The small molecule below binds the protein below.
Small molecule (SMILES): O[C@@H](Cn1c2ccccc2c2ccncc21)C1CCCCC1

Sequence of chain 1.A:
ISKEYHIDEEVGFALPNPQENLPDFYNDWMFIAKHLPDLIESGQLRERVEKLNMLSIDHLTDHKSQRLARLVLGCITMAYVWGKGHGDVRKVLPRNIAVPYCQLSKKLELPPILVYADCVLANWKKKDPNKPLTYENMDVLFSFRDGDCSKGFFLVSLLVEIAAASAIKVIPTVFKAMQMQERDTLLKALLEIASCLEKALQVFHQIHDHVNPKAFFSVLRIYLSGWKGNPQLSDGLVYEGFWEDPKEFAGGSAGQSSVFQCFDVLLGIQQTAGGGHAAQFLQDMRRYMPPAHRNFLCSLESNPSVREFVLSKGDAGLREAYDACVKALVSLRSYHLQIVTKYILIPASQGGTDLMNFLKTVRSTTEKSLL

Binding-site contacts:
Ligand atom CAQ contacts residue SER167 of chain 1.A at 3.5 Å.
Ligand atom CAL contacts residue PHE163 of chain 1.A at 3.7 Å (hydrophobic).
Ligand atom NAO contacts residue ALA264 of chain 1.A at 3.3 Å.
Ligand atom CAP contacts residue HEM1 of chain 1.C at 3.1 Å.
Ligand atom CAM contacts residue ALA264 of chain 1.A at 3.8 Å (hydrophobic).
Ligand atom CAD contacts residue ARG231 of chain 1.A at 3.3 Å.
Ligand atom CAT contacts residue SER263 of chain 1.A at 3.4 Å.
Ligand atom CAR contacts residue TYR126 of chain 1.A at 3.6 Å (hydrophobic).
Ligand atom CAN contacts residue HEM1 of chain 1.C at 3.1 Å.
Ligand atom CAU contacts residue GLY262 of chain 1.A at 2.9 Å.
Ligand atom CAP contacts residue ALA264 of chain 1.A at 3.3 Å (hydrophobic).
Ligand atom CAL contacts residue SER263 of chain 1.A at 3.8 Å.
Ligand atom CAK contacts residue PHE163 of chain 1.A at 3.3 Å (hydrophobic).
Ligand atom CAQ contacts residue PHE163 of chain 1.A at 3.5 Å (hydrophobic).
Ligand atom CAT contacts residue GLY262 of chain 1.A at 3.1 Å.
Ligand atom CAE contacts residue ARG231 of chain 1.A at 3.7 Å.
Ligand atom CAG contacts residue PHE226 of chain 1.A at 3.9 Å (hydrophobic).
Ligand atom NAO contacts residue HEM1 of chain 1.C at 2.4 Å.
Ligand atom CAQ contacts residue ALA264 of chain 1.A at 3.5 Å (hydrophobic).
Ligand atom CAU contacts residue SER263 of chain 1.A at 3.2 Å.
Ligand atom CAN contacts residue PHE163 of chain 1.A at 3.8 Å (hydrophobic).
Ligand atom CAA contacts residue HEM1 of chain 1.C at 3.4 Å.
Ligand atom CAN contacts residue ALA264 of chain 1.A at 3.4 Å (hydrophobic).
Ligand atom OAV contacts residue HEM1 of chain 1.C at 3.9 Å.
Ligand atom CAP contacts residue PHE163 of chain 1.A at 3.8 Å (hydrophobic).
Ligand atom CAP contacts residue SER167 of chain 1.A at 3.3 Å.
Ligand atom CAH contacts residue HEM1 of chain 1.C at 3.6 Å.
Ligand atom CAC contacts residue LEU384 of chain 1.A at 3.7 Å (hydrophobic).
Ligand atom CAM contacts residue SER263 of chain 1.A at 3.4 Å.
Ligand atom CAJ contacts residue PHE163 of chain 1.A at 3.5 Å (hydrophobic).
Ligand atom NAI contacts residue SER263 of chain 1.A at 3.7 Å.
Ligand atom CAK contacts residue ALA264 of chain 1.A at 3.6 Å (hydrophobic).
Ligand atom CAL contacts residue ALA264 of chain 1.A at 3.8 Å (hydrophobic).
Ligand atom CAB contacts residue HEM1 of chain 1.C at 3.5 Å.
Ligand atom CAT contacts residue LEU234 of chain 1.A at 3.7 Å (hydrophobic).
Ligand atom CAJ contacts residue ALA264 of chain 1.A at 3.6 Å (hydrophobic).
Ligand atom NAI contacts residue ALA264 of chain 1.A at 3.6 Å.
Ligand atom CAS contacts residue CYS129 of chain 1.A at 3.7 Å (hydrophobic).
Ligand atom CAC contacts residue GLY380 of chain 1.A at 3.7 Å.
Ligand atom OAV contacts residue PHE226 of chain 1.A at 2.8 Å.